The small molecule below binds the protein below.
Small molecule (SMILES): Cc1c(C(=O)O)[nH]c2ccc(Br)cc12

Binding-site contacts:
Ligand atom C06 contacts residue ARG29 of chain 3.A at 4.0 Å.
Ligand atom C02 contacts residue GLU31 of chain 3.A at 4.3 Å.
Ligand atom BR14 contacts residue ALA82 of chain 3.A at 3.8 Å.
Ligand atom C02 contacts residue ARG29 of chain 3.A at 3.7 Å.
Ligand atom C03 contacts residue LEU30 of chain 3.A at 4.4 Å (hydrophobic).
Ligand atom C05 contacts residue ARG29 of chain 3.A at 4.2 Å.
Ligand atom BR14 contacts residue MET83 of chain 3.A at 4.2 Å.
Ligand atom C05 contacts residue MET83 of chain 3.A at 4.3 Å (hydrophobic).
Ligand atom C01 contacts residue LEU30 of chain 3.A at 3.8 Å (hydrophobic).
Ligand atom C01 contacts residue GLU31 of chain 3.A at 4.0 Å.
Ligand atom C08 contacts residue ARG29 of chain 3.A at 4.0 Å.
Ligand atom N07 contacts residue ARG29 of chain 3.A at 3.9 Å.
Ligand atom C04 contacts residue ARG29 of chain 3.A at 3.7 Å.
Ligand atom C01 contacts residue ARG29 of chain 3.A at 3.9 Å.
Ligand atom C01 contacts residue GLN81 of chain 3.A at 3.6 Å.
Ligand atom C02 contacts residue LEU30 of chain 3.A at 3.6 Å (hydrophobic).
Ligand atom C03 contacts residue ARG29 of chain 3.A at 3.8 Å.
Ligand atom C09 contacts residue ARG29 of chain 3.A at 3.8 Å.
Ligand atom BR14 contacts residue GLN81 of chain 3.A at 3.8 Å.
Ligand atom C06 contacts residue GLN81 of chain 3.A at 4.1 Å.

Sequence of chain 3.A:
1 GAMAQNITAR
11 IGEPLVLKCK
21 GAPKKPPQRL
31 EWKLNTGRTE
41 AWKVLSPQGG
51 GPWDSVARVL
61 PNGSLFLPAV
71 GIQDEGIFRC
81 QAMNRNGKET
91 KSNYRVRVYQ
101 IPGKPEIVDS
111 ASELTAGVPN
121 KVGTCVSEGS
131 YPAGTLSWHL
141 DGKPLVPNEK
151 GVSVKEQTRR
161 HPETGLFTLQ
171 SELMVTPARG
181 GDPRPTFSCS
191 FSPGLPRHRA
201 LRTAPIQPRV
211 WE